Binding-site contacts:
Ligand atom O1P contacts residue TYR85 of chain 1.A at 3.7 Å.
Ligand atom O3' contacts residue TYR85 of chain 1.A at 3.9 Å.
Ligand atom C3' contacts residue TYR113 of chain 1.A at 4.0 Å (hydrophobic).
Ligand atom O4' contacts residue ARG87 of chain 1.A at 3.0 Å (salt-bridge).
Ligand atom C2' contacts residue TYR113 of chain 1.A at 3.7 Å (hydrophobic).
Ligand atom O4P contacts residue ASP21 of chain 1.A at 3.8 Å.
Ligand atom O2P contacts residue TYR85 of chain 1.A at 2.9 Å (h-bond).
Ligand atom O5P contacts residue CA1 of chain 1.B at 4.0 Å.
Ligand atom O4P contacts residue ASP40 of chain 1.A at 3.0 Å (salt-bridge).
Ligand atom O5' contacts residue ARG35 of chain 1.A at 3.3 Å (salt-bridge).
Ligand atom O1P contacts residue LYS84 of chain 1.A at 2.8 Å (salt-bridge).
Ligand atom O2 contacts residue ASP83 of chain 1.A at 3.5 Å.
Ligand atom O4P contacts residue CA1 of chain 1.B at 2.5 Å.
Ligand atom P2 contacts residue CA1 of chain 1.B at 3.7 Å.
Ligand atom O5P contacts residue ARG87 of chain 1.A at 2.8 Å (salt-bridge).
Ligand atom C5M contacts residue LEU36 of chain 1.A at 3.6 Å (hydrophobic).
Ligand atom O4 contacts residue TYR113 of chain 1.A at 3.9 Å.
Ligand atom C2 contacts residue ASP83 of chain 1.A at 3.9 Å.
Ligand atom O3' contacts residue LYS84 of chain 1.A at 3.3 Å (salt-bridge).
Ligand atom C5' contacts residue TYR113 of chain 1.A at 3.4 Å (hydrophobic).
Ligand atom C4' contacts residue ARG87 of chain 1.A at 3.7 Å.
Ligand atom P2 contacts residue ARG87 of chain 1.A at 4.0 Å.
Ligand atom C2 contacts residue TYR115 of chain 1.A at 3.7 Å (hydrophobic).
Ligand atom C5M contacts residue TYR113 of chain 1.A at 3.9 Å (hydrophobic).
Ligand atom O4 contacts residue LEU89 of chain 1.A at 3.9 Å.
Ligand atom C4 contacts residue TYR115 of chain 1.A at 3.8 Å (hydrophobic).
Ligand atom C5M contacts residue ARG35 of chain 1.A at 3.7 Å.
Ligand atom P1 contacts residue TYR85 of chain 1.A at 3.8 Å.
Ligand atom O5P contacts residue ARG35 of chain 1.A at 3.1 Å (salt-bridge).
Ligand atom O4 contacts residue LEU37 of chain 1.A at 4.0 Å.
Ligand atom O5' contacts residue ARG87 of chain 1.A at 3.2 Å (salt-bridge).
Ligand atom N3 contacts residue TYR115 of chain 1.A at 3.2 Å.
Ligand atom C5 contacts residue TYR113 of chain 1.A at 3.9 Å (hydrophobic).
Ligand atom O4 contacts residue TYR115 of chain 1.A at 3.8 Å.
Ligand atom C4 contacts residue LEU89 of chain 1.A at 3.9 Å (hydrophobic).
Ligand atom C5' contacts residue ARG87 of chain 1.A at 4.0 Å.
Ligand atom P1 contacts residue LYS84 of chain 1.A at 3.7 Å.
Ligand atom O4' contacts residue ASP83 of chain 1.A at 4.0 Å.
Ligand atom P2 contacts residue ARG35 of chain 1.A at 3.5 Å.
Ligand atom O4P contacts residue ARG35 of chain 1.A at 2.9 Å (salt-bridge).

The small molecule below binds the protein below.
Small molecule (SMILES): Cc1cn([C@H]2C[C@H](OP(=O)(O)O)[C@@H](COP(=O)(O)O)O2)c(=O)[nH]c1=O

Sequence of chain 1.A:
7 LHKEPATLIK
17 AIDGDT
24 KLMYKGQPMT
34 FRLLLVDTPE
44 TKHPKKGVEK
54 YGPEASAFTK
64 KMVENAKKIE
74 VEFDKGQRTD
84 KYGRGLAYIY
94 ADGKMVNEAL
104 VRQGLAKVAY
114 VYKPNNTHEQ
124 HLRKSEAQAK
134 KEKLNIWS